A protein and the small-molecule ligand that binds it are described below.
Small molecule (SMILES): CC(=O)N[C@@H]1[C@@H](O)[C@H](O)[C@@H](CO)O[C@H]1O

Sequence of chain 1.G:
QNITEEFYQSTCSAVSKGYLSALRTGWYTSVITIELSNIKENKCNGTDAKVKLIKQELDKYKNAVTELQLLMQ

Binding-site contacts:
Ligand atom C2 contacts residue ASN45 of chain 1.G at 2.6 Å.
Ligand atom C5 contacts residue ASN45 of chain 1.G at 3.7 Å.
Ligand atom O5 contacts residue ASN45 of chain 1.G at 2.5 Å (h-bond).
Ligand atom O7 contacts residue CYS44 of chain 1.G at 4.0 Å.
Ligand atom C1 contacts residue ASN45 of chain 1.G at 1.5 Å.
Ligand atom N2 contacts residue ASN45 of chain 1.G at 3.0 Å (h-bond).
Ligand atom C3 contacts residue ASN45 of chain 1.G at 3.9 Å.
Ligand atom C4 contacts residue ASN45 of chain 1.G at 4.3 Å.
Ligand atom O7 contacts residue ASN45 of chain 1.G at 3.3 Å.
Ligand atom C7 contacts residue ASN45 of chain 1.G at 3.6 Å.